This small molecule binds to this protein.
Small molecule (SMILES): CN(C)CCCCCOC1CCCCCCCCCCC1

Binding-site contacts:
Ligand atom C15 contacts residue GLU105 of chain 1.C at 4.2 Å.
Ligand atom N contacts residue GLU114 of chain 1.C at 3.1 Å (salt-bridge).
Ligand atom C6 contacts residue ALA263 of chain 1.C at 3.9 Å (hydrophobic).
Ligand atom C2 contacts residue HEM1 of chain 1.V at 3.8 Å.
Ligand atom C3 contacts residue ALA263 of chain 1.C at 4.2 Å (hydrophobic).
Ligand atom C11 contacts residue GLU114 of chain 1.C at 3.0 Å.
Ligand atom C15 contacts residue GLU114 of chain 1.C at 3.4 Å.
Ligand atom C6 contacts residue LEU113 of chain 1.C at 3.3 Å (hydrophobic).
Ligand atom C18 contacts residue THR267 of chain 1.C at 4.1 Å.
Ligand atom C12 contacts residue GLU114 of chain 1.C at 3.7 Å.
Ligand atom C3 contacts residue HEM1 of chain 1.V at 3.1 Å.
Ligand atom C5 contacts residue ALA263 of chain 1.C at 3.0 Å (hydrophobic).
Ligand atom C1 contacts residue THR314 of chain 1.C at 3.8 Å.
Ligand atom C14 contacts residue ASN109 of chain 1.C at 3.6 Å.
Ligand atom C4 contacts residue LEU113 of chain 1.C at 3.3 Å (hydrophobic).
Ligand atom C5 contacts residue LEU113 of chain 1.C at 3.7 Å (hydrophobic).
Ligand atom C11 contacts residue HIS258 of chain 1.C at 4.3 Å.
Ligand atom C15 contacts residue LEU101 of chain 1.C at 3.8 Å (hydrophobic).
Ligand atom C3 contacts residue THR267 of chain 1.C at 4.1 Å.
Ligand atom C7 contacts residue ALA263 of chain 1.C at 4.2 Å (hydrophobic).
Ligand atom C9 contacts residue HIS258 of chain 1.C at 4.3 Å.
Ligand atom C14 contacts residue GLU114 of chain 1.C at 3.9 Å.
Ligand atom C14 contacts residue LEU108 of chain 1.C at 4.1 Å (hydrophobic).
Ligand atom C2 contacts residue THR267 of chain 1.C at 3.2 Å.
Ligand atom C2 contacts residue VAL310 of chain 1.C at 3.9 Å (hydrophobic).
Ligand atom C7 contacts residue ILE259 of chain 1.C at 4.2 Å (hydrophobic).
Ligand atom C12 contacts residue LEU108 of chain 1.C at 4.3 Å (hydrophobic).
Ligand atom C1 contacts residue VAL310 of chain 1.C at 3.8 Å (hydrophobic).
Ligand atom C5 contacts residue ILE259 of chain 1.C at 4.4 Å (hydrophobic).
Ligand atom C12 contacts residue HIS258 of chain 1.C at 4.0 Å.
Ligand atom C10 contacts residue GLU114 of chain 1.C at 4.2 Å.
Ligand atom C15 contacts residue TRP94 of chain 1.C at 3.9 Å (hydrophobic).
Ligand atom C6 contacts residue ILE259 of chain 1.C at 3.6 Å (hydrophobic).
Ligand atom C14 contacts residue LEU101 of chain 1.C at 4.2 Å (hydrophobic).
Ligand atom C4 contacts residue ALA263 of chain 1.C at 4.1 Å (hydrophobic).
Ligand atom C13 contacts residue GLU114 of chain 1.C at 4.2 Å.
Ligand atom C19 contacts residue THR314 of chain 1.C at 3.7 Å.
Ligand atom C4 contacts residue HEM1 of chain 1.V at 3.9 Å.
Ligand atom N contacts residue GLU105 of chain 1.C at 4.3 Å.
Ligand atom C14 contacts residue GLU105 of chain 1.C at 2.9 Å.

Sequence of chain 1.C:
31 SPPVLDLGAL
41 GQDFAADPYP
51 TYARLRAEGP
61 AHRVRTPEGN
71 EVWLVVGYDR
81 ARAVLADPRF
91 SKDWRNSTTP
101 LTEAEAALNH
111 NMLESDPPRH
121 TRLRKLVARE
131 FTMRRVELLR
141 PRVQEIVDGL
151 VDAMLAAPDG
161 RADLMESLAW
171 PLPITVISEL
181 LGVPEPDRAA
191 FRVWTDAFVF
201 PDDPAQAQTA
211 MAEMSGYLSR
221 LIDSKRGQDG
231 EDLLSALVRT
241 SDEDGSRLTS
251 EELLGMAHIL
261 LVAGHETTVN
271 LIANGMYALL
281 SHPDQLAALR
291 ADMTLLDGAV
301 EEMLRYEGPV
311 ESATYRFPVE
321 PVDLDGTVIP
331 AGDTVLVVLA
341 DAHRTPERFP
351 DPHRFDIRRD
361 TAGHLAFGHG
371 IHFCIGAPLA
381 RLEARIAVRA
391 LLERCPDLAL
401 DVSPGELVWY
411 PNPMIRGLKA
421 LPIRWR